Sequence of chain 1.D:
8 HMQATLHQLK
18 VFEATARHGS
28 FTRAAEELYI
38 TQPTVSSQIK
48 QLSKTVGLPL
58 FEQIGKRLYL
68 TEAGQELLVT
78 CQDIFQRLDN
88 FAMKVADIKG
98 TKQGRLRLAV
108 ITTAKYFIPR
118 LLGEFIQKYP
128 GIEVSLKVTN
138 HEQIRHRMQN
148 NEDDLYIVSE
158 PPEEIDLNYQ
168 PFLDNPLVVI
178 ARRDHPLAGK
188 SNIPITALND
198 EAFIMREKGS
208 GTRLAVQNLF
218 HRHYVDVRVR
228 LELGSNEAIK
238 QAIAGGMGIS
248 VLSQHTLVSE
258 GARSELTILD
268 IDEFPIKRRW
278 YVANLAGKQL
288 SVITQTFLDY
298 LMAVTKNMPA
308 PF

Sequence of chain 1.A:
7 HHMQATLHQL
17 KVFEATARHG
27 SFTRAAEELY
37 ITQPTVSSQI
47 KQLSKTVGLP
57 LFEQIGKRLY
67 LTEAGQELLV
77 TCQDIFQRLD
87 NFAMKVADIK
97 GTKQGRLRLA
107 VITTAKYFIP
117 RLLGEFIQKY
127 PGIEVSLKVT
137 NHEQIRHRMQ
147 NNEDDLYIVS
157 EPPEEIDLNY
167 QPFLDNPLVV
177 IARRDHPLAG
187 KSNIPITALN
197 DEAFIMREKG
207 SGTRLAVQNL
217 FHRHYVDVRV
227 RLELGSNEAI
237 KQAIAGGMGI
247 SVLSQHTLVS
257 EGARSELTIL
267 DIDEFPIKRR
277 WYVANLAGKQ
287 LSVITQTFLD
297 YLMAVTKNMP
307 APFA

The small molecule below binds the protein below.
Small molecule (SMILES): O=C(O)CCC(=O)C(=O)O

Binding-site contacts:
Ligand atom C5 contacts residue ASN233 of chain 1.D at 3.3 Å.
Ligand atom C3 contacts residue GLU234 of chain 1.D at 4.0 Å.
Ligand atom C5 contacts residue LYS112 of chain 1.A at 4.0 Å.
Ligand atom O3 contacts residue ASN233 of chain 1.D at 3.2 Å (h-bond).
Ligand atom O4 contacts residue TYR113 of chain 1.D at 4.2 Å.
Ligand atom O1 contacts residue GLU234 of chain 1.A at 4.0 Å.
Ligand atom C1 contacts residue SER232 of chain 1.A at 3.2 Å.
Ligand atom O4 contacts residue ASN233 of chain 1.D at 2.9 Å (h-bond).
Ligand atom O5 contacts residue LYS112 of chain 1.A at 2.8 Å (salt-bridge).
Ligand atom O2 contacts residue ASN233 of chain 1.A at 3.1 Å (h-bond).
Ligand atom C4 contacts residue SER232 of chain 1.D at 3.8 Å.
Ligand atom O3 contacts residue ALA235 of chain 1.D at 3.6 Å (h-bond).
Ligand atom O2 contacts residue GLU234 of chain 1.A at 3.3 Å (salt-bridge).
Ligand atom O1 contacts residue LYS112 of chain 1.D at 2.4 Å (salt-bridge).
Ligand atom C1 contacts residue LYS112 of chain 1.D at 3.4 Å.
Ligand atom C5 contacts residue GLU234 of chain 1.D at 3.4 Å.
Ligand atom O1 contacts residue SER232 of chain 1.A at 3.2 Å (h-bond).
Ligand atom C5 contacts residue SER232 of chain 1.D at 2.9 Å.
Ligand atom C3 contacts residue LYS112 of chain 1.A at 3.6 Å.
Ligand atom O2 contacts residue LYS112 of chain 1.D at 4.2 Å.
Ligand atom C2 contacts residue LYS112 of chain 1.D at 4.1 Å.
Ligand atom C2 contacts residue LYS112 of chain 1.A at 3.4 Å.
Ligand atom C3 contacts residue GLU234 of chain 1.A at 4.5 Å.
Ligand atom O3 contacts residue SER232 of chain 1.D at 1.7 Å (h-bond).
Ligand atom O4 contacts residue GLU234 of chain 1.D at 3.1 Å (salt-bridge).
Ligand atom O3 contacts residue GLU234 of chain 1.D at 3.3 Å (salt-bridge).
Ligand atom C1 contacts residue GLU234 of chain 1.A at 4.1 Å.
Ligand atom O2 contacts residue SER232 of chain 1.A at 2.5 Å (h-bond).
Ligand atom C1 contacts residue ASN233 of chain 1.A at 4.3 Å.
Ligand atom C4 contacts residue LYS112 of chain 1.A at 3.1 Å.
Ligand atom O4 contacts residue SER232 of chain 1.D at 3.7 Å.
Ligand atom O3 contacts residue LYS112 of chain 1.A at 3.6 Å.